Sequence of chain 1.A:
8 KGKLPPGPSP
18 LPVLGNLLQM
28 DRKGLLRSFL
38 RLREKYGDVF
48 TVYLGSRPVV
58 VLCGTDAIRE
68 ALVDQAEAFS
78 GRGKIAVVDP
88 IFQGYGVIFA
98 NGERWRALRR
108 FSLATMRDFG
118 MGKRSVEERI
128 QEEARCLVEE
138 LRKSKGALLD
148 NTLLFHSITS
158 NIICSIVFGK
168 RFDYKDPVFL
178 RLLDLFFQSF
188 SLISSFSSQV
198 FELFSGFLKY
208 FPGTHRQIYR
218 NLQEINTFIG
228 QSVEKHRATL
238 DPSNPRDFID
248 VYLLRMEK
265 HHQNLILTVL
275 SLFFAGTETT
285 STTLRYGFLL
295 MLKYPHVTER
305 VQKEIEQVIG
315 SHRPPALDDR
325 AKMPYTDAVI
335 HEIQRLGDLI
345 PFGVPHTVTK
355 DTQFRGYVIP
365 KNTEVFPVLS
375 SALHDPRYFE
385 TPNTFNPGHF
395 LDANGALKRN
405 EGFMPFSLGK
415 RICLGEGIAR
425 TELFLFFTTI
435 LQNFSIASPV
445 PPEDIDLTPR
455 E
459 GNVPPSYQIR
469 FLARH

Binding-site contacts:
Ligand atom CDA contacts residue PHE198 of chain 1.A at 4.1 Å (hydrophobic).
Ligand atom CDD contacts residue LEU205 of chain 1.A at 3.7 Å (hydrophobic).
Ligand atom CCD contacts residue PHE198 of chain 1.A at 3.6 Å (hydrophobic).
Ligand atom CAE contacts residue PHE198 of chain 1.A at 3.5 Å (hydrophobic).
Ligand atom NAB contacts residue ALA279 of chain 1.B at 3.5 Å (h-bond).
Ligand atom CDF contacts residue PHE198 of chain 1.A at 4.0 Å (hydrophobic).
Ligand atom CAF contacts residue GLY280 of chain 1.B at 4.1 Å.
Ligand atom CDE contacts residue LEU205 of chain 1.A at 3.9 Å (hydrophobic).
Ligand atom CDE contacts residue PHE204 of chain 1.A at 3.3 Å (hydrophobic).
Ligand atom NAB contacts residue THR283 of chain 1.B at 3.7 Å.
Ligand atom NAD contacts residue HEM1 of chain 1.H at 2.1 Å.
Ligand atom CDC contacts residue GLY347 of chain 1.B at 3.8 Å.
Ligand atom CDB contacts residue GLY347 of chain 1.B at 4.0 Å.
Ligand atom NAD contacts residue GLY280 of chain 1.B at 3.6 Å.
Ligand atom CCB contacts residue ILE344 of chain 1.B at 3.9 Å (hydrophobic).
Ligand atom CAA contacts residue THR283 of chain 1.B at 3.1 Å.
Ligand atom CAE contacts residue HEM1 of chain 1.H at 2.8 Å.
Ligand atom CAA contacts residue ALA279 of chain 1.B at 3.2 Å (hydrophobic).
Ligand atom CDF contacts residue LYS206 of chain 1.A at 4.0 Å.
Ligand atom CCB contacts residue PHE198 of chain 1.A at 4.0 Å (hydrophobic).
Ligand atom CCE contacts residue LYS206 of chain 1.A at 3.9 Å.
Ligand atom CAC contacts residue HEM1 of chain 1.H at 2.9 Å.
Ligand atom CCC contacts residue VAL348 of chain 1.B at 3.7 Å (hydrophobic).
Ligand atom CAF contacts residue PHE198 of chain 1.A at 3.5 Å (hydrophobic).
Ligand atom CDD contacts residue PHE204 of chain 1.A at 4.1 Å (hydrophobic).
Ligand atom CDC contacts residue PRO349 of chain 1.B at 3.7 Å (hydrophobic).
Ligand atom CDF contacts residue GLU199 of chain 1.A at 4.1 Å.
Ligand atom CDE contacts residue LYS206 of chain 1.A at 3.9 Å.
Ligand atom CDD contacts residue LYS206 of chain 1.A at 4.0 Å.
Ligand atom CCF contacts residue PHE198 of chain 1.A at 3.7 Å (hydrophobic).
Ligand atom CDD contacts residue PRO349 of chain 1.B at 3.8 Å (hydrophobic).
Ligand atom CAC contacts residue ALA279 of chain 1.B at 4.0 Å (hydrophobic).
Ligand atom CCE contacts residue PHE198 of chain 1.A at 3.4 Å (hydrophobic).
Ligand atom CCC contacts residue PHE198 of chain 1.A at 3.7 Å (hydrophobic).
Ligand atom CAF contacts residue ALA279 of chain 1.B at 4.1 Å (hydrophobic).
Ligand atom CAE contacts residue GLY280 of chain 1.B at 4.0 Å.
Ligand atom CAC contacts residue GLY280 of chain 1.B at 3.5 Å.
Ligand atom CAC contacts residue THR283 of chain 1.B at 3.6 Å.
Ligand atom CDE contacts residue GLU199 of chain 1.A at 4.2 Å.
Ligand atom NAB contacts residue GLY280 of chain 1.B at 3.9 Å.

A small-molecule ligand and the protein it binds are described below.
Small molecule (SMILES): c1ccc(-c2ccc(Cn3ccnc3)cc2)cc1

Sequence of chain 1.B:
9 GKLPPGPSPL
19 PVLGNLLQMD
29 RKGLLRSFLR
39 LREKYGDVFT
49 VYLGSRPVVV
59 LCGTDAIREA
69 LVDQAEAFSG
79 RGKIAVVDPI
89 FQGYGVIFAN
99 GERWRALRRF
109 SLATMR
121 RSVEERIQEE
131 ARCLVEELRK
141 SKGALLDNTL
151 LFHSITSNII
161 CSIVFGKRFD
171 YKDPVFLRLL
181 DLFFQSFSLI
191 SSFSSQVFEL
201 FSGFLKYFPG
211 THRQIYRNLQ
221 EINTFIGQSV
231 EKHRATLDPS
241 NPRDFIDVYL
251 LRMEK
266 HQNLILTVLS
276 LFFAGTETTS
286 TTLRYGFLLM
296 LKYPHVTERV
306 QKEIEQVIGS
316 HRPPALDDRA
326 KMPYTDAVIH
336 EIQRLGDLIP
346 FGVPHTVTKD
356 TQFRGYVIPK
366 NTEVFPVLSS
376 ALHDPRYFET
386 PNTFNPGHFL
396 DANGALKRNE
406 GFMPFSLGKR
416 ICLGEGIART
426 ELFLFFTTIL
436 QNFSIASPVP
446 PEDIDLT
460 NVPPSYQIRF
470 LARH